Sequence of chain 4.B:
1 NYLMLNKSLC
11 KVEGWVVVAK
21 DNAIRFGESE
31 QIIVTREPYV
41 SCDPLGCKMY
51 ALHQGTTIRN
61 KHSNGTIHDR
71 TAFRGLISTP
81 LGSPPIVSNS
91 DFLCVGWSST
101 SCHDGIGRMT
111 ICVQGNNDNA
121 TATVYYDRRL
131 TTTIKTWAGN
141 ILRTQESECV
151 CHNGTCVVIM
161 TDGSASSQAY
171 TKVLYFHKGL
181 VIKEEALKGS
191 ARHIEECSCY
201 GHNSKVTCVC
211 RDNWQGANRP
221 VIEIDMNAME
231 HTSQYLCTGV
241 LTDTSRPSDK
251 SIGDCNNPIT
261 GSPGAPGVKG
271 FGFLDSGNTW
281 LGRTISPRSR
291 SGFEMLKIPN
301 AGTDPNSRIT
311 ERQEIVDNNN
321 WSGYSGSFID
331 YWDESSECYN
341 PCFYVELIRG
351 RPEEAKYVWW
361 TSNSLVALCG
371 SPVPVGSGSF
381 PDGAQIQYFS

A small-molecule ligand and the protein it binds are described below.
Small molecule (SMILES): CC(=O)N[C@@H]1[C@@H](O)[C@H](O)[C@@H](CO)O[C@H]1O

Sequence of chain 2.B:
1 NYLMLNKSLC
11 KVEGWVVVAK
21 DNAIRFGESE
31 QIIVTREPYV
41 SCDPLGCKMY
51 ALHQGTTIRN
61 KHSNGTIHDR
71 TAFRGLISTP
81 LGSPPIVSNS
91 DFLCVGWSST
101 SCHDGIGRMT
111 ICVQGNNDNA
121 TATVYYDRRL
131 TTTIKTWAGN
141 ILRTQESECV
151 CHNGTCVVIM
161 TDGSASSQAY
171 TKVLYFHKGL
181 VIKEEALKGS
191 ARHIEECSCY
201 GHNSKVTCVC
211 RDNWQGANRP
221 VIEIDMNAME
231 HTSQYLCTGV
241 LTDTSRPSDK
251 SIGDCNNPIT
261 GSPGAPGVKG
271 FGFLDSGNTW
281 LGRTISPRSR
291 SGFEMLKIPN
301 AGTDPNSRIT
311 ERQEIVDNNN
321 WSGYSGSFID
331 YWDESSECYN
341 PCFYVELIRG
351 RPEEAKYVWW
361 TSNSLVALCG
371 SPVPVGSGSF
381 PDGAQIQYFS

Binding-site contacts:
Ligand atom O5 contacts residue ASN119 of chain 2.B at 2.4 Å (h-bond).
Ligand atom C1 contacts residue LYS135 of chain 2.B at 4.3 Å.
Ligand atom C2 contacts residue ASN119 of chain 2.B at 2.2 Å.
Ligand atom C7 contacts residue ASN119 of chain 2.B at 3.0 Å.
Ligand atom O7 contacts residue ASN119 of chain 2.B at 3.0 Å (h-bond).
Ligand atom C4 contacts residue ASN119 of chain 2.B at 4.1 Å.
Ligand atom O6 contacts residue VAL375 of chain 4.B at 3.1 Å (h-bond).
Ligand atom O5 contacts residue GLY376 of chain 4.B at 3.2 Å.
Ligand atom C5 contacts residue ASN119 of chain 2.B at 3.7 Å.
Ligand atom C3 contacts residue ASN119 of chain 2.B at 3.6 Å.
Ligand atom N2 contacts residue LYS135 of chain 2.B at 4.3 Å.
Ligand atom O5 contacts residue VAL375 of chain 4.B at 3.4 Å (h-bond).
Ligand atom C1 contacts residue SER377 of chain 4.B at 4.0 Å.
Ligand atom C8 contacts residue ASN119 of chain 2.B at 4.2 Å.
Ligand atom C6 contacts residue VAL375 of chain 4.B at 3.8 Å (hydrophobic).
Ligand atom C1 contacts residue VAL375 of chain 4.B at 3.7 Å (hydrophobic).
Ligand atom C1 contacts residue GLY376 of chain 4.B at 3.8 Å.
Ligand atom O6 contacts residue GLY376 of chain 4.B at 2.6 Å (h-bond).
Ligand atom O6 contacts residue SER377 of chain 4.B at 4.5 Å.
Ligand atom O7 contacts residue ASP118 of chain 2.B at 4.4 Å.
Ligand atom O6 contacts residue GLN313 of chain 4.B at 3.9 Å.
Ligand atom O5 contacts residue SER377 of chain 4.B at 3.5 Å (h-bond).
Ligand atom C6 contacts residue GLY376 of chain 4.B at 3.4 Å.
Ligand atom C1 contacts residue ASN119 of chain 2.B at 1.4 Å.
Ligand atom C5 contacts residue GLY376 of chain 4.B at 3.8 Å.
Ligand atom C8 contacts residue ASP118 of chain 2.B at 4.4 Å.
Ligand atom C6 contacts residue SER377 of chain 4.B at 4.4 Å.
Ligand atom C5 contacts residue VAL375 of chain 4.B at 3.3 Å (hydrophobic).
Ligand atom N2 contacts residue ASN119 of chain 2.B at 2.7 Å (h-bond).